Sequence of chain 1.A:
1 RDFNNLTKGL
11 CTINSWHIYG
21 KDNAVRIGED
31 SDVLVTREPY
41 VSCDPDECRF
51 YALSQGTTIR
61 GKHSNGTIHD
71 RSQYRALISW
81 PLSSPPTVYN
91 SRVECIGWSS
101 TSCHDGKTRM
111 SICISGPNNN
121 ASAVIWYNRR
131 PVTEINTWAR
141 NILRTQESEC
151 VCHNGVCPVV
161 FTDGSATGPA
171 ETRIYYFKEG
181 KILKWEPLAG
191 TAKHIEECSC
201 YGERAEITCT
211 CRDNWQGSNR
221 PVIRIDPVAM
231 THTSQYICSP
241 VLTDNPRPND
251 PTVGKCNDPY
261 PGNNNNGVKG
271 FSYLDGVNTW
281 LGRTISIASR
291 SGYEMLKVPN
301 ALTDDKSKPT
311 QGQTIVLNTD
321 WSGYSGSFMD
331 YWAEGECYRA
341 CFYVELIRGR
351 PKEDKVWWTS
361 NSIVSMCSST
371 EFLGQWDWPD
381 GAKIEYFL

This protein binds this small molecule.
Small molecule (SMILES): CC(=O)N[C@H]1[C@H](O[C@H]2[C@H](O)[C@@H](NC(C)=O)CO[C@@H]2CO)O[C@H](CO)[C@@H](O)[C@@H]1O

Binding-site contacts:
Ligand atom C8 contacts residue TYR386 of chain 3.A at 3.9 Å (hydrophobic).
Ligand atom O4 contacts residue TRP357 of chain 1.A at 3.9 Å.
Ligand atom N2 contacts residue ASN65 of chain 1.A at 2.8 Å (h-bond).
Ligand atom O3 contacts residue TRP357 of chain 1.A at 4.2 Å.
Ligand atom O7 contacts residue TRP357 of chain 1.A at 3.7 Å.
Ligand atom C3 contacts residue TRP357 of chain 1.A at 3.9 Å (hydrophobic).
Ligand atom O5 contacts residue ASN65 of chain 1.A at 2.4 Å (h-bond).
Ligand atom O7 contacts residue ASN65 of chain 1.A at 4.0 Å.
Ligand atom C4 contacts residue ASN65 of chain 1.A at 4.2 Å.
Ligand atom C8 contacts residue ASN65 of chain 1.A at 2.7 Å.
Ligand atom N2 contacts residue TRP357 of chain 1.A at 3.8 Å.
Ligand atom C5 contacts residue TRP357 of chain 1.A at 3.8 Å (hydrophobic).
Ligand atom C3 contacts residue ASN65 of chain 1.A at 3.8 Å.
Ligand atom O5 contacts residue TRP357 of chain 1.A at 4.3 Å.
Ligand atom C7 contacts residue TRP357 of chain 1.A at 4.3 Å (hydrophobic).
Ligand atom C1 contacts residue ASN65 of chain 1.A at 1.4 Å.
Ligand atom C2 contacts residue TRP357 of chain 1.A at 4.4 Å (hydrophobic).
Ligand atom C1 contacts residue TRP357 of chain 1.A at 3.8 Å (hydrophobic).
Ligand atom C4 contacts residue TRP357 of chain 1.A at 4.3 Å (hydrophobic).
Ligand atom C2 contacts residue ASN65 of chain 1.A at 2.5 Å.
Ligand atom C7 contacts residue ASN65 of chain 1.A at 3.0 Å.
Ligand atom C5 contacts residue ASN65 of chain 1.A at 3.6 Å.

Sequence of chain 3.A:
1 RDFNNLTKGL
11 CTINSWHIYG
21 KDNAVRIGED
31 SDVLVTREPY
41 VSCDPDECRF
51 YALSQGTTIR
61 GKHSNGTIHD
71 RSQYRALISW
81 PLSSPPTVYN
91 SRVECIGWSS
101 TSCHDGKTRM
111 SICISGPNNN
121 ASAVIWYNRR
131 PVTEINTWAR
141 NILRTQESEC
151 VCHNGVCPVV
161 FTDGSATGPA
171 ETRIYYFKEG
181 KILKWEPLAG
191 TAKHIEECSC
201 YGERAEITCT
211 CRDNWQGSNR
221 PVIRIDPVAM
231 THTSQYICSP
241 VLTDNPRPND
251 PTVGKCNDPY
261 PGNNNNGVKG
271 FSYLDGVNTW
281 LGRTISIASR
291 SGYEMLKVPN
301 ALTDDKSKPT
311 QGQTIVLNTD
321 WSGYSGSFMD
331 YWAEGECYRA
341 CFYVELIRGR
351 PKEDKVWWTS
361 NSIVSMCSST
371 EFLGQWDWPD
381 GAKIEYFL